Binding-site contacts:
Ligand atom C2 contacts residue ASN70 of chain 12.F at 2.5 Å.
Ligand atom C8 contacts residue ASN70 of chain 12.F at 3.6 Å.
Ligand atom C4 contacts residue ASN70 of chain 12.F at 4.2 Å.
Ligand atom O6 contacts residue ARG33 of chain 12.F at 3.6 Å.
Ligand atom N2 contacts residue ASN32 of chain 12.F at 4.2 Å.
Ligand atom O7 contacts residue ASN70 of chain 12.F at 3.3 Å (h-bond).
Ligand atom C5 contacts residue ARG33 of chain 12.F at 4.1 Å.
Ligand atom C2 contacts residue PRO31 of chain 12.F at 3.9 Å (hydrophobic).
Ligand atom N2 contacts residue PRO31 of chain 12.F at 2.8 Å (h-bond).
Ligand atom C5 contacts residue ASN70 of chain 12.F at 3.7 Å.
Ligand atom C6 contacts residue ARG33 of chain 12.F at 4.1 Å.
Ligand atom C1 contacts residue ASN70 of chain 12.F at 1.4 Å.
Ligand atom N2 contacts residue ASN70 of chain 12.F at 2.9 Å (h-bond).
Ligand atom C7 contacts residue PRO31 of chain 12.F at 3.4 Å (hydrophobic).
Ligand atom O3 contacts residue PRO31 of chain 12.F at 4.0 Å.
Ligand atom C1 contacts residue ARG33 of chain 12.F at 4.2 Å.
Ligand atom C3 contacts residue ASN70 of chain 12.F at 3.8 Å.
Ligand atom O7 contacts residue PRO31 of chain 12.F at 3.2 Å (h-bond).
Ligand atom C7 contacts residue ASN70 of chain 12.F at 3.1 Å.
Ligand atom C3 contacts residue PRO31 of chain 12.F at 4.0 Å (hydrophobic).
Ligand atom O7 contacts residue SER71 of chain 12.F at 4.2 Å.
Ligand atom O5 contacts residue ASN70 of chain 12.F at 2.4 Å (h-bond).

This small molecule binds to this protein.
Small molecule (SMILES): CC(=O)N[C@@H]1[C@@H](O)[C@H](O)[C@@H](CO)O[C@H]1O

Sequence of chain 12.F:
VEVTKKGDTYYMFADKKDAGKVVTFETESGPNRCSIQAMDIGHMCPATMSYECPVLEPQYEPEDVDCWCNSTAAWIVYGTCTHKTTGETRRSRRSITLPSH